Sequence of chain 57.C:
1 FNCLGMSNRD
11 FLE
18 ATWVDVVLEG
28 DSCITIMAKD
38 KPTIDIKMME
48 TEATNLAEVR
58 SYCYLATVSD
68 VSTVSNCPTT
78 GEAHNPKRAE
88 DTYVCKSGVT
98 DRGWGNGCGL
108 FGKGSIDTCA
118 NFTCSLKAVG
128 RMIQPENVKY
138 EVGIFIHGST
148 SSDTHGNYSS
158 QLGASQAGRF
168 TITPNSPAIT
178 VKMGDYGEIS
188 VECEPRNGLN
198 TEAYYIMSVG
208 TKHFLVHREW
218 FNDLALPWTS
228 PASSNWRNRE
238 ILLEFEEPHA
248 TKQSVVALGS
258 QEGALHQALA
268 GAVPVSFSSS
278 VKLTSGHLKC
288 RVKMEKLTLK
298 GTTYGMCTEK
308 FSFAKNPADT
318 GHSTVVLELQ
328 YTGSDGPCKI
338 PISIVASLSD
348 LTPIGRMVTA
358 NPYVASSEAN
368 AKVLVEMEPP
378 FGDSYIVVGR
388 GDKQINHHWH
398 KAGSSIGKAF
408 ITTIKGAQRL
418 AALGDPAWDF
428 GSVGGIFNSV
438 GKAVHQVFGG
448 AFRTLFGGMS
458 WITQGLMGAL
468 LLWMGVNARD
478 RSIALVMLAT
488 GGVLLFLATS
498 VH

This protein binds this small molecule.
Small molecule (SMILES): CC(=O)N[C@@H]1[C@@H](O)[C@H](O)[C@@H](CO)O[C@H]1O

Binding-site contacts:
Ligand atom O7 contacts residue ASN118 of chain 57.C at 4.0 Å.
Ligand atom C5 contacts residue THR120 of chain 57.C at 3.8 Å.
Ligand atom C1 contacts residue ASN118 of chain 57.C at 1.5 Å.
Ligand atom C1 contacts residue THR120 of chain 57.C at 4.3 Å.
Ligand atom O6 contacts residue THR89 of chain 57.C at 4.0 Å.
Ligand atom O5 contacts residue THR89 of chain 57.C at 4.2 Å.
Ligand atom C6 contacts residue THR120 of chain 57.C at 3.4 Å.
Ligand atom C7 contacts residue ASN118 of chain 57.C at 3.5 Å.
Ligand atom C4 contacts residue ASN118 of chain 57.C at 4.2 Å.
Ligand atom O7 contacts residue SER66 of chain 57.C at 3.0 Å (h-bond).
Ligand atom C8 contacts residue ASN118 of chain 57.C at 4.2 Å.
Ligand atom C3 contacts residue ASN118 of chain 57.C at 3.8 Å.
Ligand atom C8 contacts residue SER66 of chain 57.C at 4.0 Å.
Ligand atom O5 contacts residue ASN118 of chain 57.C at 2.4 Å (h-bond).
Ligand atom C7 contacts residue TYR90 of chain 57.C at 4.5 Å (hydrophobic).
Ligand atom C5 contacts residue THR89 of chain 57.C at 4.4 Å.
Ligand atom C2 contacts residue SER66 of chain 57.C at 4.5 Å.
Ligand atom C6 contacts residue THR89 of chain 57.C at 4.4 Å.
Ligand atom C2 contacts residue ASN118 of chain 57.C at 2.5 Å.
Ligand atom C4 contacts residue THR120 of chain 57.C at 4.4 Å.
Ligand atom C8 contacts residue ASP67 of chain 57.C at 3.9 Å.
Ligand atom C1 contacts residue THR89 of chain 57.C at 4.1 Å.
Ligand atom C5 contacts residue ASN118 of chain 57.C at 3.7 Å.
Ligand atom C7 contacts residue SER66 of chain 57.C at 3.5 Å.
Ligand atom O5 contacts residue THR120 of chain 57.C at 3.2 Å (h-bond).
Ligand atom N2 contacts residue SER66 of chain 57.C at 4.3 Å.
Ligand atom C8 contacts residue TYR90 of chain 57.C at 3.5 Å (hydrophobic).
Ligand atom N2 contacts residue ASN118 of chain 57.C at 2.9 Å (h-bond).
Ligand atom N2 contacts residue TYR90 of chain 57.C at 4.3 Å.